A protein and the small-molecule ligand that binds it are described below.
Small molecule (SMILES): CC(=O)N[C@H]1[C@H](O[C@H]2[C@H](O)[C@@H](NC(C)=O)CO[C@@H]2CO)O[C@H](CO)[C@@H](O)[C@@H]1O

Binding-site contacts:
Ligand atom O4 contacts residue HIS1098 of chain 1.A at 4.3 Å.
Ligand atom C4 contacts residue HIS1098 of chain 1.A at 4.5 Å.
Ligand atom C4 contacts residue ASN1095 of chain 1.A at 4.3 Å.
Ligand atom O7 contacts residue THR1097 of chain 1.A at 2.9 Å (h-bond).
Ligand atom C5 contacts residue THR1097 of chain 1.A at 4.3 Å.
Ligand atom C5 contacts residue PHE1100 of chain 1.A at 4.3 Å (hydrophobic).
Ligand atom C1 contacts residue THR1097 of chain 1.A at 3.9 Å.
Ligand atom C3 contacts residue THR1097 of chain 1.A at 4.5 Å.
Ligand atom C2 contacts residue ASN1095 of chain 1.A at 2.5 Å.
Ligand atom C6 contacts residue PHE1100 of chain 1.A at 3.5 Å (hydrophobic).
Ligand atom C5 contacts residue ASN1095 of chain 1.A at 3.7 Å.
Ligand atom O5 contacts residue THR1097 of chain 1.A at 4.5 Å.
Ligand atom O5 contacts residue ASN1095 of chain 1.A at 2.4 Å (h-bond).
Ligand atom O5 contacts residue PHE1100 of chain 1.A at 3.7 Å.
Ligand atom C8 contacts residue HIS1098 of chain 1.A at 3.5 Å.
Ligand atom O6 contacts residue PHE1100 of chain 1.A at 3.6 Å.
Ligand atom C7 contacts residue THR1097 of chain 1.A at 4.1 Å.
Ligand atom O7 contacts residue ASN1095 of chain 1.A at 3.8 Å.
Ligand atom C6 contacts residue HIS1098 of chain 1.A at 3.6 Å.
Ligand atom O5 contacts residue HIS1098 of chain 1.A at 4.1 Å.
Ligand atom C3 contacts residue ASN1095 of chain 1.A at 3.8 Å.
Ligand atom C1 contacts residue ASN1095 of chain 1.A at 1.4 Å.
Ligand atom N2 contacts residue ASN1095 of chain 1.A at 2.9 Å (h-bond).
Ligand atom C7 contacts residue ASN1095 of chain 1.A at 3.5 Å.
Ligand atom C7 contacts residue HIS1098 of chain 1.A at 4.3 Å.
Ligand atom C5 contacts residue HIS1098 of chain 1.A at 3.5 Å.
Ligand atom N2 contacts residue HIS1098 of chain 1.A at 4.5 Å.
Ligand atom C8 contacts residue ASN1095 of chain 1.A at 4.3 Å.

Sequence of chain 1.A:
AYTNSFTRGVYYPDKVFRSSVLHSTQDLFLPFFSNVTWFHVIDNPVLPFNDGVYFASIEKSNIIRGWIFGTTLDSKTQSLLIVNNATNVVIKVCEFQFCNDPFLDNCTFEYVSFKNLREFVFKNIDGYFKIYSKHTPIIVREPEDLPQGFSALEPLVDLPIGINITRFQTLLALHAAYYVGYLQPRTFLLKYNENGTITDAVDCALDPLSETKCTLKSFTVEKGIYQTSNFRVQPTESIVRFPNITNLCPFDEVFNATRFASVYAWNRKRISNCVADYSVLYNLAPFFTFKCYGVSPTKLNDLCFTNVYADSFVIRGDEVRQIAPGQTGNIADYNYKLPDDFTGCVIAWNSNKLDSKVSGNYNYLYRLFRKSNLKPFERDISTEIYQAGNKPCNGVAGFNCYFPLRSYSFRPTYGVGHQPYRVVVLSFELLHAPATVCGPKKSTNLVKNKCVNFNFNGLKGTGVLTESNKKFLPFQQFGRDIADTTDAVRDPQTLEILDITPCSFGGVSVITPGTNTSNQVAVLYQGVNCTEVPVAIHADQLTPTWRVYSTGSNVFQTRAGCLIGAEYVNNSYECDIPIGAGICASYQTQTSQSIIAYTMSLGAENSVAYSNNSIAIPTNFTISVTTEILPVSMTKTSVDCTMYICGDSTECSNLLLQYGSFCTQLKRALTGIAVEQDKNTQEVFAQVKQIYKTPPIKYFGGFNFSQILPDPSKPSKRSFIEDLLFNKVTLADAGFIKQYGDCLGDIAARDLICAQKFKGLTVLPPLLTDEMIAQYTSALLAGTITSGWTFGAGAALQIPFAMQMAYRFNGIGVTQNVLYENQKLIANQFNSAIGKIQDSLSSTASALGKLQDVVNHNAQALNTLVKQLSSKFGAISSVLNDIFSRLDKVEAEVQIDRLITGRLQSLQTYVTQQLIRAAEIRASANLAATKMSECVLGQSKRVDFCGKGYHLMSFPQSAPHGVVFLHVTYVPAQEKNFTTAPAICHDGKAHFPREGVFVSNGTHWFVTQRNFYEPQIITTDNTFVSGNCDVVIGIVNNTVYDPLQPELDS